Sequence of chain 1.K:
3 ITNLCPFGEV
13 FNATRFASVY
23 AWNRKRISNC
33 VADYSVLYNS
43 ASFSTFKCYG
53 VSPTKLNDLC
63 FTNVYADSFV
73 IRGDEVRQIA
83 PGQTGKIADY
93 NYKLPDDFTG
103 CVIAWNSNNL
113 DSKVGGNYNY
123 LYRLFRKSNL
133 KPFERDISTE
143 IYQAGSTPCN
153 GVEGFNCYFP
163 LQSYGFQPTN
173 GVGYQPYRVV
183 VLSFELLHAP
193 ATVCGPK

This protein binds this small molecule.
Small molecule (SMILES): CC(=O)N[C@@H]1[C@@H](O)[C@H](O)[C@@H](CO)O[C@H]1O

Binding-site contacts:
Ligand atom N2 contacts residue VAL38 of chain 1.K at 4.2 Å.
Ligand atom C7 contacts residue VAL38 of chain 1.K at 3.9 Å (hydrophobic).
Ligand atom C5 contacts residue ASN14 of chain 1.K at 3.6 Å.
Ligand atom C4 contacts residue ASN14 of chain 1.K at 4.3 Å.
Ligand atom O7 contacts residue ASN14 of chain 1.K at 3.7 Å.
Ligand atom C8 contacts residue VAL38 of chain 1.K at 3.9 Å (hydrophobic).
Ligand atom C3 contacts residue ASN14 of chain 1.K at 3.9 Å.
Ligand atom C3 contacts residue VAL38 of chain 1.K at 4.4 Å (hydrophobic).
Ligand atom N2 contacts residue GLY10 of chain 1.K at 4.1 Å.
Ligand atom O7 contacts residue VAL38 of chain 1.K at 4.2 Å.
Ligand atom C8 contacts residue PHE9 of chain 1.K at 3.8 Å (hydrophobic).
Ligand atom O5 contacts residue ASN14 of chain 1.K at 2.4 Å (h-bond).
Ligand atom C7 contacts residue GLY10 of chain 1.K at 4.2 Å.
Ligand atom N2 contacts residue ASN14 of chain 1.K at 3.0 Å (h-bond).
Ligand atom C8 contacts residue GLY10 of chain 1.K at 3.5 Å.
Ligand atom C2 contacts residue ASN14 of chain 1.K at 2.5 Å.
Ligand atom C1 contacts residue ASN14 of chain 1.K at 1.4 Å.
Ligand atom C8 contacts residue PHE13 of chain 1.K at 4.4 Å (hydrophobic).
Ligand atom O7 contacts residue PHE13 of chain 1.K at 4.3 Å.
Ligand atom C7 contacts residue ASN14 of chain 1.K at 3.5 Å.